The protein below binds the small molecule below.
Small molecule (SMILES): O=C1OC[C@@H]2N1C1CCC2(O)CC1

Binding-site contacts:
Ligand atom N08 contacts residue GLU252 of chain 1.A at 3.9 Å.
Ligand atom O01 contacts residue MET74 of chain 1.A at 4.1 Å.
Ligand atom C02 contacts residue GLU252 of chain 1.A at 4.5 Å.
Ligand atom C09 contacts residue GLU252 of chain 1.A at 3.5 Å.
Ligand atom C02 contacts residue VAL249 of chain 1.A at 4.2 Å (hydrophobic).
Ligand atom C03 contacts residue LYS248 of chain 1.A at 4.0 Å.
Ligand atom C10 contacts residue ALA77 of chain 1.A at 4.5 Å (hydrophobic).
Ligand atom C06 contacts residue GLU76 of chain 1.A at 3.2 Å.
Ligand atom C10 contacts residue MET74 of chain 1.A at 3.7 Å (hydrophobic).
Ligand atom C07 contacts residue ARG238 of chain 1.A at 3.6 Å.
Ligand atom C09 contacts residue MET74 of chain 1.A at 3.9 Å (hydrophobic).
Ligand atom O11 contacts residue GLU76 of chain 1.A at 2.9 Å (salt-bridge).
Ligand atom O11 contacts residue GLU75 of chain 1.A at 3.3 Å (salt-bridge).
Ligand atom O11 contacts residue ALA77 of chain 1.A at 4.4 Å.
Ligand atom C12 contacts residue GLU252 of chain 1.A at 4.3 Å.
Ligand atom O01 contacts residue VAL249 of chain 1.A at 3.1 Å.
Ligand atom C10 contacts residue GLU76 of chain 1.A at 3.9 Å.
Ligand atom C10 contacts residue GLU75 of chain 1.A at 4.2 Å.
Ligand atom O11 contacts residue MET74 of chain 1.A at 4.1 Å.
Ligand atom C12 contacts residue GLU76 of chain 1.A at 3.8 Å.
Ligand atom C06 contacts residue ARG238 of chain 1.A at 4.1 Å.
Ligand atom C07 contacts residue LEU234 of chain 1.A at 4.2 Å (hydrophobic).
Ligand atom C07 contacts residue GLU76 of chain 1.A at 3.0 Å.
Ligand atom O13 contacts residue GLU75 of chain 1.A at 3.6 Å.
Ligand atom C03 contacts residue VAL249 of chain 1.A at 4.2 Å (hydrophobic).
Ligand atom O13 contacts residue GLU76 of chain 1.A at 3.9 Å.
Ligand atom C10 contacts residue GLU252 of chain 1.A at 4.4 Å.
Ligand atom C12 contacts residue GLU75 of chain 1.A at 4.2 Å.
Ligand atom C04 contacts residue GLU252 of chain 1.A at 4.2 Å.
Ligand atom O13 contacts residue GLU252 of chain 1.A at 4.3 Å.
Ligand atom C02 contacts residue LEU234 of chain 1.A at 4.5 Å (hydrophobic).
Ligand atom C03 contacts residue GLU252 of chain 1.A at 4.0 Å.
Ligand atom O01 contacts residue LEU234 of chain 1.A at 3.6 Å.

Sequence of chain 1.A:
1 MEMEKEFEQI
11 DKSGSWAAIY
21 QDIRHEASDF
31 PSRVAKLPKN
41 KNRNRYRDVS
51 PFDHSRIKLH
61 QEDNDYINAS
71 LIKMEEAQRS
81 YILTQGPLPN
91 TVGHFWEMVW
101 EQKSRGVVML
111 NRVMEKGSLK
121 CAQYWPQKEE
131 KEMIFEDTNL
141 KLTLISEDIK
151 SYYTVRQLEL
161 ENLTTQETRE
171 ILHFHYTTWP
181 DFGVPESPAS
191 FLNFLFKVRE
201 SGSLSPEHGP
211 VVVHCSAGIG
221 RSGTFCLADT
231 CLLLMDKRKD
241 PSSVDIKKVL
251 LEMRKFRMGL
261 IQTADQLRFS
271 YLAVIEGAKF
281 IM